Sequence of chain 1.I:
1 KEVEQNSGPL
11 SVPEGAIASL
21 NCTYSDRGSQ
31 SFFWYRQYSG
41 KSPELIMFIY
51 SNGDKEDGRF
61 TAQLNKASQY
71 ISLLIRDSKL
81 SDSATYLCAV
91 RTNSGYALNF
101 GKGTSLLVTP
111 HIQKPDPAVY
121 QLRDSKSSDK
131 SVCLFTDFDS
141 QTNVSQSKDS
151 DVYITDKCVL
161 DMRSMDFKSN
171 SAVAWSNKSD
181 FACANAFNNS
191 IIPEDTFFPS

Sequence of chain 1.F:
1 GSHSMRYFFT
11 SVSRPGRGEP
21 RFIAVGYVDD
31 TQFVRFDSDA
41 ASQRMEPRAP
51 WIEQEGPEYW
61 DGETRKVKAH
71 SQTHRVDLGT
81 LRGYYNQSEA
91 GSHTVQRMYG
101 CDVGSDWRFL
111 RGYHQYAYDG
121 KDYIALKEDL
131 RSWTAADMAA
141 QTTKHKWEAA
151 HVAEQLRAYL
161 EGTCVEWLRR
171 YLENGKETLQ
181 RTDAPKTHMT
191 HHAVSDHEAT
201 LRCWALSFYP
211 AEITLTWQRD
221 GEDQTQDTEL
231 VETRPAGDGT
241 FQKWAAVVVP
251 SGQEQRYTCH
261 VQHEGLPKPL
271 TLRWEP

Binding-site contacts:
Ligand atom O contacts residue THR143 of chain 1.F at 3.1 Å (h-bond).
Ligand atom O contacts residue THR96 of chain 1.J at 3.5 Å (h-bond).
Ligand atom ND2 contacts residue ASN93 of chain 1.I at 3.4 Å.
Ligand atom N contacts residue TYR7 of chain 1.F at 2.9 Å (h-bond).
Ligand atom CA contacts residue GLU63 of chain 1.F at 3.5 Å.
Ligand atom ND2 contacts residue GLY95 of chain 1.I at 3.3 Å (h-bond).
Ligand atom OH contacts residue GLN155 of chain 1.F at 3.4 Å.
Ligand atom CG1 contacts residue ARG97 of chain 1.F at 3.4 Å.
Ligand atom ND2 contacts residue THR92 of chain 1.I at 3.0 Å (h-bond).
Ligand atom CA contacts residue ASP77 of chain 1.F at 3.4 Å.
Ligand atom O contacts residue TYR84 of chain 1.F at 3.5 Å (h-bond).
Ligand atom CD2 contacts residue TYR7 of chain 1.F at 3.3 Å (hydrophobic).
Ligand atom N contacts residue GLU63 of chain 1.F at 3.3 Å (salt-bridge).
Ligand atom C contacts residue ASP77 of chain 1.F at 3.4 Å.
Ligand atom CG2 contacts residue THR96 of chain 1.J at 3.3 Å.
Ligand atom CG2 contacts residue HIS70 of chain 1.F at 3.3 Å.
Ligand atom O contacts residue LYS66 of chain 1.F at 3.4 Å.
Ligand atom CA contacts residue ASP77 of chain 1.F at 3.5 Å.
Ligand atom OG contacts residue ASN93 of chain 1.I at 3.2 Å (h-bond).
Ligand atom CD1 contacts residue MET45 of chain 1.F at 3.4 Å (hydrophobic).
Ligand atom CB contacts residue ASP77 of chain 1.F at 3.2 Å.
Ligand atom CA contacts residue TYR7 of chain 1.F at 3.5 Å (hydrophobic).
Ligand atom O contacts residue HIS70 of chain 1.F at 3.4 Å.
Ligand atom OXT contacts residue LYS146 of chain 1.F at 2.6 Å (salt-bridge).
Ligand atom N contacts residue ASP77 of chain 1.F at 2.6 Å (salt-bridge).
Ligand atom OG contacts residue LYS66 of chain 1.F at 2.8 Å (salt-bridge).
Ligand atom O contacts residue THR73 of chain 1.F at 3.3 Å.
Ligand atom N contacts residue TYR171 of chain 1.F at 2.5 Å (h-bond).
Ligand atom O contacts residue TYR96 of chain 1.I at 2.5 Å (h-bond).
Ligand atom O contacts residue LYS66 of chain 1.F at 3.1 Å (salt-bridge).
Ligand atom OG contacts residue GLU63 of chain 1.F at 3.4 Å (salt-bridge).
Ligand atom C contacts residue TYR96 of chain 1.I at 3.4 Å (hydrophobic).
Ligand atom OG1 contacts residue THR96 of chain 1.J at 2.8 Å (h-bond).
Ligand atom O contacts residue TYR159 of chain 1.F at 2.5 Å (h-bond).
Ligand atom O contacts residue ARG97 of chain 1.F at 3.3 Å (salt-bridge).
Ligand atom OD1 contacts residue GLN30 of chain 1.I at 3.1 Å (h-bond).
Ligand atom O contacts residue TRP147 of chain 1.F at 3.2 Å (h-bond).
Ligand atom O contacts residue ASN93 of chain 1.I at 3.0 Å (h-bond).
Ligand atom N contacts residue TYR99 of chain 1.F at 3.1 Å (h-bond).
Ligand atom O contacts residue TYR99 of chain 1.J at 2.7 Å (h-bond).

A small-molecule ligand and the protein it binds are described below.
Small molecule (SMILES): CC(C)C[C@H](NC(=O)[C@@H](NC(=O)[C@H](C)NC(=O)[C@@H](NC(=O)[C@@H](NC(=O)[C@H](CC(N)=O)NC(=O)[C@H](Cc1ccc(O)cc1)NC(=O)[C@H](CC(C)C)NC(=O)[C@@H](N)CO)[C@@H](C)O)C(C)C)[C@@H](C)O)C(=O)O

Sequence of chain 1.J:
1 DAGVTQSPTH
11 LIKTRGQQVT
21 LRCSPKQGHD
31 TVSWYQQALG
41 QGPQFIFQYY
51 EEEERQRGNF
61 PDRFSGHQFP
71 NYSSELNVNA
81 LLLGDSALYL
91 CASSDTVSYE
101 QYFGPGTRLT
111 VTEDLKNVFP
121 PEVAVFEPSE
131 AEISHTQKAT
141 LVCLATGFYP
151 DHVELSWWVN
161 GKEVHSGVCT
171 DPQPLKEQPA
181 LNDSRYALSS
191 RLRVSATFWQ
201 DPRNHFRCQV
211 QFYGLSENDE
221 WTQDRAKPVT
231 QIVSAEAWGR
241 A